A small-molecule ligand and the protein it binds are described below.
Small molecule (SMILES): Cc1cc(CCCCCCCOc2ccc(C3=N[C@@H](C)CO3)cc2)on1

Sequence of chain 6.C:
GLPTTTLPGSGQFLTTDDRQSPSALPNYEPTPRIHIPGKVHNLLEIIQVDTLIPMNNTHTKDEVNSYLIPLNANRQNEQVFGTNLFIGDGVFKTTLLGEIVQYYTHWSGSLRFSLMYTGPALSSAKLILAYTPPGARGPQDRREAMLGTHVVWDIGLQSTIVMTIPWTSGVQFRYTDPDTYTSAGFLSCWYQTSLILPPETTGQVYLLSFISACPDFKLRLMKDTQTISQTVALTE

Sequence of chain 6.A:
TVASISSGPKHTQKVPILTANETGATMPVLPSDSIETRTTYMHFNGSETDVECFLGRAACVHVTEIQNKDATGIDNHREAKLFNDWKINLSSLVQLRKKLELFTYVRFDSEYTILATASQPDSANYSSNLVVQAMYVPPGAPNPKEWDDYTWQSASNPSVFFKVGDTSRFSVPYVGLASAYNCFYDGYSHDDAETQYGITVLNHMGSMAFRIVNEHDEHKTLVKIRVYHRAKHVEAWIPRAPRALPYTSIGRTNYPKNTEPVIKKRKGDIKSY

Binding-site contacts:
Ligand atom C6C contacts residue MET221 of chain 6.A at 3.7 Å (hydrophobic).
Ligand atom C5 contacts residue TYR152 of chain 6.A at 3.8 Å (hydrophobic).
Ligand atom C4C contacts residue TYR152 of chain 6.A at 3.8 Å (hydrophobic).
Ligand atom O1B contacts residue TYR128 of chain 6.A at 3.9 Å.
Ligand atom C3C contacts residue VAL188 of chain 6.A at 3.3 Å (hydrophobic).
Ligand atom C6B contacts residue TYR197 of chain 6.A at 3.6 Å (hydrophobic).
Ligand atom C5B contacts residue TYR197 of chain 6.A at 3.7 Å (hydrophobic).
Ligand atom O1 contacts residue TYR152 of chain 6.A at 3.9 Å.
Ligand atom C31 contacts residue ALA150 of chain 6.A at 3.5 Å (hydrophobic).
Ligand atom C5B contacts residue LEU106 of chain 6.A at 3.5 Å (hydrophobic).
Ligand atom C4 contacts residue PHE186 of chain 6.A at 3.6 Å (hydrophobic).
Ligand atom C6C contacts residue VAL191 of chain 6.A at 3.2 Å (hydrophobic).
Ligand atom O1 contacts residue PHE186 of chain 6.A at 3.5 Å.
Ligand atom C1B contacts residue MET221 of chain 6.A at 3.8 Å (hydrophobic).
Ligand atom C4A contacts residue ASN219 of chain 6.A at 3.5 Å.
Ligand atom O1B contacts residue MET221 of chain 6.A at 3.4 Å.
Ligand atom C2B contacts residue MET221 of chain 6.A at 3.5 Å (hydrophobic).
Ligand atom C31 contacts residue VAL176 of chain 6.A at 3.3 Å (hydrophobic).
Ligand atom C7C contacts residue TYR128 of chain 6.A at 3.6 Å (hydrophobic).
Ligand atom O1 contacts residue ALA24 of chain 6.C at 3.6 Å.
Ligand atom C4 contacts residue MET224 of chain 6.A at 3.8 Å (hydrophobic).
Ligand atom N3A contacts residue ASN219 of chain 6.A at 3.0 Å (h-bond).
Ligand atom N2 contacts residue ALA24 of chain 6.C at 3.4 Å.
Ligand atom C31 contacts residue SER175 of chain 6.A at 3.6 Å.
Ligand atom C5C contacts residue TYR128 of chain 6.A at 3.5 Å (hydrophobic).
Ligand atom C4B contacts residue LEU106 of chain 6.A at 3.7 Å (hydrophobic).
Ligand atom C3C contacts residue TYR128 of chain 6.A at 3.9 Å (hydrophobic).
Ligand atom C3 contacts residue PRO174 of chain 6.A at 3.8 Å (hydrophobic).
Ligand atom C5 contacts residue PHE186 of chain 6.A at 3.5 Å (hydrophobic).
Ligand atom CM1 contacts residue SER107 of chain 6.A at 3.9 Å.
Ligand atom C4 contacts residue TYR152 of chain 6.A at 3.9 Å (hydrophobic).
Ligand atom C31 contacts residue PRO174 of chain 6.A at 3.4 Å (hydrophobic).
Ligand atom C5C contacts residue ILE104 of chain 6.A at 3.8 Å (hydrophobic).
Ligand atom O1 contacts residue VAL188 of chain 6.A at 3.8 Å.
Ligand atom C6B contacts residue LEU106 of chain 6.A at 3.9 Å (hydrophobic).
Ligand atom C3 contacts residue PHE186 of chain 6.A at 3.8 Å (hydrophobic).
Ligand atom C2C contacts residue VAL188 of chain 6.A at 3.2 Å (hydrophobic).
Ligand atom N2 contacts residue PHE186 of chain 6.A at 3.7 Å.
Ligand atom C7C contacts residue TYR197 of chain 6.A at 3.8 Å (hydrophobic).
Ligand atom C3B contacts residue MET221 of chain 6.A at 3.8 Å (hydrophobic).